Binding-site contacts:
Ligand atom C2 contacts residue TYR321 of chain 2.B at 2.9 Å (hydrophobic).
Ligand atom C11 contacts residue ARG71 of chain 2.B at 4.0 Å.
Ligand atom C3 contacts residue GLU38 of chain 2.B at 3.6 Å.
Ligand atom C4 contacts residue TYR321 of chain 2.B at 3.6 Å (hydrophobic).
Ligand atom N4 contacts residue GLU38 of chain 2.B at 2.8 Å (salt-bridge).
Ligand atom C9 contacts residue GLU197 of chain 2.B at 3.8 Å.
Ligand atom O1A contacts residue ARG287 of chain 2.B at 2.9 Å (salt-bridge).
Ligand atom C1 contacts residue ARG287 of chain 2.B at 3.6 Å.
Ligand atom O1A contacts residue ARG212 of chain 2.B at 2.9 Å (salt-bridge).
Ligand atom C7 contacts residue GLU197 of chain 2.B at 3.9 Å.
Ligand atom C3 contacts residue ARG37 of chain 2.B at 3.7 Å.
Ligand atom C3 contacts residue ASP70 of chain 2.B at 3.3 Å.
Ligand atom C91 contacts residue ASN214 of chain 2.B at 3.8 Å.
Ligand atom C7 contacts residue ARG212 of chain 2.B at 3.8 Å.
Ligand atom O10 contacts residue ASP70 of chain 2.B at 3.3 Å.
Ligand atom C3 contacts residue TYR321 of chain 2.B at 3.2 Å (hydrophobic).
Ligand atom N4 contacts residue ASP70 of chain 2.B at 3.1 Å (salt-bridge).
Ligand atom C91 contacts residue GLU196 of chain 2.B at 3.8 Å.
Ligand atom O1B contacts residue TYR321 of chain 2.B at 3.4 Å (h-bond).
Ligand atom C1 contacts residue ARG37 of chain 2.B at 4.0 Å.
Ligand atom C81 contacts residue ASN166 of chain 2.B at 3.9 Å.
Ligand atom C91 contacts residue ARG212 of chain 2.B at 3.7 Å.
Ligand atom O10 contacts residue ARG71 of chain 2.B at 2.8 Å (salt-bridge).
Ligand atom C1 contacts residue TYR321 of chain 2.B at 3.0 Å (hydrophobic).
Ligand atom C1 contacts residue ARG212 of chain 2.B at 3.8 Å.
Ligand atom C9 contacts residue GLU196 of chain 2.B at 3.6 Å.
Ligand atom C10 contacts residue ARG71 of chain 2.B at 3.9 Å.
Ligand atom C6 contacts residue TYR321 of chain 2.B at 3.8 Å (hydrophobic).
Ligand atom O1B contacts residue ARG37 of chain 2.B at 2.9 Å (salt-bridge).
Ligand atom C4 contacts residue ASP70 of chain 2.B at 3.6 Å.
Ligand atom C7 contacts residue TYR321 of chain 2.B at 3.2 Å (hydrophobic).
Ligand atom C6 contacts residue GLU197 of chain 2.B at 3.6 Å.
Ligand atom C5 contacts residue ASP70 of chain 2.B at 3.9 Å.
Ligand atom C82 contacts residue ARG144 of chain 2.B at 3.7 Å.
Ligand atom C4 contacts residue GLU197 of chain 2.B at 3.9 Å.
Ligand atom O1A contacts residue TYR321 of chain 2.B at 3.5 Å (h-bond).
Ligand atom C11 contacts residue TRP98 of chain 2.B at 3.9 Å (hydrophobic).
Ligand atom C81 contacts residue ARG144 of chain 2.B at 3.5 Å.
Ligand atom C4 contacts residue GLU38 of chain 2.B at 3.6 Å.
Ligand atom O1B contacts residue ARG287 of chain 2.B at 2.9 Å (salt-bridge).

This small molecule binds to this protein.
Small molecule (SMILES): CCC(CC)O[C@@H]1C=C(C(=O)O)C[C@H](N)[C@H]1NC(C)=O

Sequence of chain 2.B:
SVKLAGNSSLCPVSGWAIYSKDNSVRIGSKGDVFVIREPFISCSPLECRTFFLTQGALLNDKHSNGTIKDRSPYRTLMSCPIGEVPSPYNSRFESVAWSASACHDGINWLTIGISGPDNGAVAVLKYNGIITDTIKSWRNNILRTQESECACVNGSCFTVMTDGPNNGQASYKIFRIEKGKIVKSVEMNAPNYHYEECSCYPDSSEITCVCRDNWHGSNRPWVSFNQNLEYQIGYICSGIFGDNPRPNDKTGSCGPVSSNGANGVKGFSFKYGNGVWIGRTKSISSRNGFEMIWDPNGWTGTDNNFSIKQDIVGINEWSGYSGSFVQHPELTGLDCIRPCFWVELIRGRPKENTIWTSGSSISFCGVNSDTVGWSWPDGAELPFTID